Sequence of chain 1.B:
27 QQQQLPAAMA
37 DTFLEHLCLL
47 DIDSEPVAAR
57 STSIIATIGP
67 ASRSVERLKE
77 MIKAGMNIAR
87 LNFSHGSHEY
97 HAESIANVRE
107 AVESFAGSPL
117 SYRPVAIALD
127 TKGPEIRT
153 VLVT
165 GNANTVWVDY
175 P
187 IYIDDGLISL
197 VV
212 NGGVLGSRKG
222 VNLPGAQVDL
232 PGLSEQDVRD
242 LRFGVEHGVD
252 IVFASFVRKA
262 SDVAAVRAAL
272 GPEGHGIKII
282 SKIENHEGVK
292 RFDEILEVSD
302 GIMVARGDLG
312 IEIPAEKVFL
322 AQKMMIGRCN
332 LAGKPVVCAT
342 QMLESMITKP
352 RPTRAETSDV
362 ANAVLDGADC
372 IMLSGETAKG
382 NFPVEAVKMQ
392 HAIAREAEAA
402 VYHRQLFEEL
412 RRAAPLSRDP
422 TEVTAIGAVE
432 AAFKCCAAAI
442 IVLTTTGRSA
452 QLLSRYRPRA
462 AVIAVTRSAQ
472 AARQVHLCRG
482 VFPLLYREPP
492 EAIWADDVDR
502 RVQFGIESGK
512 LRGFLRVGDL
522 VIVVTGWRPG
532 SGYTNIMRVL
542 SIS

Binding-site contacts:
Ligand atom C4 contacts residue GLY531 of chain 1.B at 3.3 Å.
Ligand atom P2 contacts residue SER532 of chain 1.B at 3.6 Å.
Ligand atom O5 contacts residue LEU444 of chain 1.B at 3.7 Å.
Ligand atom O3 contacts residue ARG529 of chain 1.B at 3.0 Å (salt-bridge).
Ligand atom O3 contacts residue GLY527 of chain 1.B at 3.0 Å.
Ligand atom C6 contacts residue SER450 of chain 1.B at 3.7 Å.
Ligand atom P2 contacts residue THR445 of chain 1.B at 3.4 Å.
Ligand atom O5P contacts residue SER450 of chain 1.B at 2.8 Å (h-bond).
Ligand atom O2 contacts residue LEU444 of chain 1.B at 3.6 Å.
Ligand atom O2P contacts residue ARG502 of chain 1.B at 2.6 Å (salt-bridge).
Ligand atom O4 contacts residue THR535 of chain 1.B at 3.5 Å (h-bond).
Ligand atom C6 contacts residue LEU444 of chain 1.B at 3.6 Å (hydrophobic).
Ligand atom O1P contacts residue ARG502 of chain 1.B at 2.5 Å (salt-bridge).
Ligand atom O6 contacts residue THR446 of chain 1.B at 3.5 Å (h-bond).
Ligand atom O2 contacts residue GLY527 of chain 1.B at 3.4 Å (h-bond).
Ligand atom O3P contacts residue GLY531 of chain 1.B at 2.9 Å (h-bond).
Ligand atom P1 contacts residue ARG502 of chain 1.B at 3.5 Å.
Ligand atom O4 contacts residue GLY531 of chain 1.B at 2.5 Å (h-bond).
Ligand atom O3P contacts residue PRO530 of chain 1.B at 3.8 Å.
Ligand atom O4P contacts residue THR445 of chain 1.B at 3.5 Å (h-bond).
Ligand atom O6P contacts residue SER532 of chain 1.B at 3.6 Å.
Ligand atom C6 contacts residue THR535 of chain 1.B at 3.4 Å.
Ligand atom O3 contacts residue TRP495 of chain 1.B at 3.7 Å.
Ligand atom O4P contacts residue THR446 of chain 1.B at 3.2 Å (h-bond).
Ligand atom O4P contacts residue THR447 of chain 1.B at 2.7 Å (h-bond).
Ligand atom O6P contacts residue GLY533 of chain 1.B at 2.9 Å (h-bond).
Ligand atom O5P contacts residue ARG449 of chain 1.B at 3.7 Å.
Ligand atom C3 contacts residue GLY531 of chain 1.B at 3.5 Å.
Ligand atom O5P contacts residue THR445 of chain 1.B at 2.5 Å (h-bond).
Ligand atom O2P contacts residue THR446 of chain 1.B at 3.7 Å.
Ligand atom O1P contacts residue TRP495 of chain 1.B at 2.7 Å (h-bond).
Ligand atom O4 contacts residue TYR534 of chain 1.B at 2.9 Å (h-bond).
Ligand atom P2 contacts residue THR447 of chain 1.B at 3.8 Å.
Ligand atom O1 contacts residue GLY531 of chain 1.B at 3.6 Å (h-bond).
Ligand atom O4P contacts residue SER532 of chain 1.B at 2.8 Å (h-bond).
Ligand atom C3 contacts residue ARG529 of chain 1.B at 3.4 Å.
Ligand atom O6 contacts residue THR445 of chain 1.B at 3.7 Å.
Ligand atom O4 contacts residue GLY533 of chain 1.B at 3.6 Å.
Ligand atom C5 contacts residue GLY531 of chain 1.B at 3.5 Å.
Ligand atom O6 contacts residue SER532 of chain 1.B at 3.7 Å.

A protein and the small-molecule ligand that binds it are described below.
Small molecule (SMILES): O=P(O)(O)OC[C@H]1O[C@](O)(COP(=O)(O)O)[C@@H](O)[C@@H]1O